Binding-site contacts:
Ligand atom CL contacts residue VAL319 of chain 1.B at 4.1 Å.
Ligand atom C13 contacts residue VAL319 of chain 1.B at 3.4 Å (hydrophobic).
Ligand atom C7 contacts residue MET314 of chain 1.B at 4.2 Å (hydrophobic).
Ligand atom C contacts residue PHE326 of chain 1.B at 3.5 Å (hydrophobic).
Ligand atom C4 contacts residue MET314 of chain 1.B at 3.9 Å (hydrophobic).
Ligand atom C8 contacts residue MET314 of chain 1.B at 4.1 Å (hydrophobic).
Ligand atom C5 contacts residue MET314 of chain 1.B at 3.6 Å (hydrophobic).
Ligand atom N2 contacts residue TYR320 of chain 1.B at 4.1 Å.
Ligand atom C9 contacts residue PHE326 of chain 1.B at 3.8 Å (hydrophobic).
Ligand atom C6 contacts residue ASN315 of chain 1.B at 4.2 Å.
Ligand atom C4 contacts residue ASN315 of chain 1.B at 3.2 Å.
Ligand atom C4 contacts residue LEU337 of chain 1.B at 4.1 Å (hydrophobic).
Ligand atom C9 contacts residue MET314 of chain 1.B at 4.0 Å (hydrophobic).
Ligand atom CL contacts residue THR325 of chain 1.B at 3.7 Å.
Ligand atom CL contacts residue VAL288 of chain 1.B at 3.7 Å.
Ligand atom CL contacts residue PHE326 of chain 1.B at 4.2 Å.
Ligand atom C12 contacts residue LEU322 of chain 1.B at 3.6 Å (hydrophobic).
Ligand atom C12 contacts residue VAL319 of chain 1.B at 3.2 Å (hydrophobic).
Ligand atom C11 contacts residue VAL319 of chain 1.B at 3.9 Å (hydrophobic).
Ligand atom C11 contacts residue PHE326 of chain 1.B at 4.0 Å (hydrophobic).
Ligand atom C9 contacts residue LEU337 of chain 1.B at 4.1 Å (hydrophobic).
Ligand atom C3 contacts residue ASN315 of chain 1.B at 4.1 Å.
Ligand atom C3 contacts residue HIS341 of chain 1.B at 3.5 Å.
Ligand atom C12 contacts residue TYR320 of chain 1.B at 4.2 Å (hydrophobic).
Ligand atom C7 contacts residue TYR320 of chain 1.B at 3.5 Å (hydrophobic).
Ligand atom C2 contacts residue GLU338 of chain 1.B at 3.6 Å.
Ligand atom C5 contacts residue ASN315 of chain 1.B at 3.2 Å.
Ligand atom C2 contacts residue HIS341 of chain 1.B at 4.2 Å.
Ligand atom C3 contacts residue LEU337 of chain 1.B at 3.7 Å (hydrophobic).
Ligand atom C8 contacts residue TYR320 of chain 1.B at 4.0 Å (hydrophobic).
Ligand atom N contacts residue PHE326 of chain 1.B at 3.3 Å.
Ligand atom C13 contacts residue TYR320 of chain 1.B at 3.2 Å (hydrophobic).
Ligand atom C10 contacts residue PHE326 of chain 1.B at 3.9 Å (hydrophobic).
Ligand atom C10 contacts residue MET314 of chain 1.B at 4.0 Å (hydrophobic).
Ligand atom C2 contacts residue LEU337 of chain 1.B at 3.9 Å (hydrophobic).
Ligand atom N1 contacts residue PHE326 of chain 1.B at 3.7 Å.
Ligand atom C8 contacts residue PHE326 of chain 1.B at 3.9 Å (hydrophobic).
Ligand atom N2 contacts residue PHE326 of chain 1.B at 4.2 Å.
Ligand atom C13 contacts residue PHE326 of chain 1.B at 3.9 Å (hydrophobic).
Ligand atom C12 contacts residue PHE326 of chain 1.B at 3.6 Å (hydrophobic).

A protein and the small-molecule ligand that binds it are described below.
Small molecule (SMILES): Nc1nc2ccccc2n1Cc1ccc(Cl)cc1

Sequence of chain 1.B:
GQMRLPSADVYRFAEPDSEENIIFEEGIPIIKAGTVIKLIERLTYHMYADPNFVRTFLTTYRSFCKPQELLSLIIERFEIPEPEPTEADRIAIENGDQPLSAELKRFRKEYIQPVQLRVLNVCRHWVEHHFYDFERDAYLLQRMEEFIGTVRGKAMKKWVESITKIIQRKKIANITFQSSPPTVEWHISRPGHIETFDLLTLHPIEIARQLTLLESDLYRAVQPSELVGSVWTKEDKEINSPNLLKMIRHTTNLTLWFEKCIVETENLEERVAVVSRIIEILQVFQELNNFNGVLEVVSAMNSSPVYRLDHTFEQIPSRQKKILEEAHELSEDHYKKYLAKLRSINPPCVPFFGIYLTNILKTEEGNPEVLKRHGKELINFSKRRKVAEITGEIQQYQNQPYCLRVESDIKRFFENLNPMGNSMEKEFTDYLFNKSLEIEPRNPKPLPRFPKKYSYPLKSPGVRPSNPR